Sequence of chain 1.B:
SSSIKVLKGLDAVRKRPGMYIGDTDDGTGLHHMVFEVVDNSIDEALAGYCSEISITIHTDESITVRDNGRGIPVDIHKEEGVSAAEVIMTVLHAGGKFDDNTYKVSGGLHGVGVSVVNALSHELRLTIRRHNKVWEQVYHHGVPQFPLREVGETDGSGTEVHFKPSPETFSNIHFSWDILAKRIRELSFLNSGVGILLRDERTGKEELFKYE

Binding-site contacts:
Ligand atom C18 contacts residue PRO81 of chain 1.B at 3.6 Å (hydrophobic).
Ligand atom C9 contacts residue ARG78 of chain 1.B at 3.6 Å.
Ligand atom C27 contacts residue ASN48 of chain 1.B at 3.7 Å.
Ligand atom C2 contacts residue GLY79 of chain 1.B at 3.4 Å.
Ligand atom O3 contacts residue PRO81 of chain 1.B at 3.4 Å.
Ligand atom C6 contacts residue ARG138 of chain 1.B at 3.7 Å.
Ligand atom C3 contacts residue ARG78 of chain 1.B at 3.5 Å.
Ligand atom C18 contacts residue ASP83 of chain 1.B at 3.3 Å.
Ligand atom C24 contacts residue ILE96 of chain 1.B at 3.7 Å (hydrophobic).
Ligand atom C5 contacts residue ARG78 of chain 1.B at 3.3 Å.
Ligand atom O3 contacts residue ASP83 of chain 1.B at 2.6 Å (salt-bridge).
Ligand atom C12 contacts residue ASN48 of chain 1.B at 3.6 Å.
Ligand atom C16 contacts residue PRO81 of chain 1.B at 3.7 Å (hydrophobic).
Ligand atom O1 contacts residue ILE80 of chain 1.B at 3.4 Å.
Ligand atom O10 contacts residue ARG138 of chain 1.B at 3.6 Å (salt-bridge).
Ligand atom O6 contacts residue ASP51 of chain 1.B at 3.5 Å (salt-bridge).
Ligand atom O1 contacts residue ILE96 of chain 1.B at 3.7 Å.
Ligand atom O3 contacts residue HIS85 of chain 1.B at 2.9 Å (h-bond).
Ligand atom N1 contacts residue ASN48 of chain 1.B at 3.7 Å.
Ligand atom C11 contacts residue ARG78 of chain 1.B at 3.7 Å.
Ligand atom C17 contacts residue PRO81 of chain 1.B at 3.4 Å (hydrophobic).
Ligand atom O10 contacts residue ARG78 of chain 1.B at 3.5 Å.
Ligand atom C6 contacts residue ARG78 of chain 1.B at 3.5 Å.
Ligand atom C29 contacts residue ASN48 of chain 1.B at 3.5 Å.
Ligand atom O6 contacts residue ASN48 of chain 1.B at 2.7 Å (h-bond).
Ligand atom C1 contacts residue ILE80 of chain 1.B at 3.6 Å (hydrophobic).
Ligand atom O5 contacts residue ASN48 of chain 1.B at 3.4 Å (h-bond).
Ligand atom N1 contacts residue SER49 of chain 1.B at 3.7 Å.
Ligand atom C8 contacts residue ARG78 of chain 1.B at 3.5 Å.
Ligand atom N1 contacts residue ASP75 of chain 1.B at 2.8 Å (salt-bridge).
Ligand atom C21 contacts residue PRO81 of chain 1.B at 3.7 Å (hydrophobic).
Ligand atom C4 contacts residue ARG78 of chain 1.B at 3.4 Å.
Ligand atom C19 contacts residue ARG138 of chain 1.B at 3.4 Å.
Ligand atom O10 contacts residue PRO81 of chain 1.B at 3.6 Å.
Ligand atom C17 contacts residue ASP83 of chain 1.B at 3.4 Å.
Ligand atom C7 contacts residue ARG78 of chain 1.B at 3.5 Å.
Ligand atom C1 contacts residue ASN48 of chain 1.B at 3.6 Å.
Ligand atom O8 contacts residue GLU52 of chain 1.B at 3.5 Å (salt-bridge).
Ligand atom O11 contacts residue ARG138 of chain 1.B at 2.9 Å (salt-bridge).
Ligand atom O4 contacts residue GLU52 of chain 1.B at 3.7 Å.

This protein binds this small molecule.
Small molecule (SMILES): CO[C@@H]1[C@@H](OC(N)=O)[C@@H](O)[C@H](Oc2ccc3c(O)c(NC(=O)c4ccc(O)c(CC=C(C)C)c4)c(=O)oc3c2C)OC1(C)C